This small molecule binds to this protein.
Small molecule (SMILES): CC(C)[C@@H](C=O)NC(=O)[C@H](CO)NC(=O)[C@@H](N)CS

Sequence of chain 1.A:
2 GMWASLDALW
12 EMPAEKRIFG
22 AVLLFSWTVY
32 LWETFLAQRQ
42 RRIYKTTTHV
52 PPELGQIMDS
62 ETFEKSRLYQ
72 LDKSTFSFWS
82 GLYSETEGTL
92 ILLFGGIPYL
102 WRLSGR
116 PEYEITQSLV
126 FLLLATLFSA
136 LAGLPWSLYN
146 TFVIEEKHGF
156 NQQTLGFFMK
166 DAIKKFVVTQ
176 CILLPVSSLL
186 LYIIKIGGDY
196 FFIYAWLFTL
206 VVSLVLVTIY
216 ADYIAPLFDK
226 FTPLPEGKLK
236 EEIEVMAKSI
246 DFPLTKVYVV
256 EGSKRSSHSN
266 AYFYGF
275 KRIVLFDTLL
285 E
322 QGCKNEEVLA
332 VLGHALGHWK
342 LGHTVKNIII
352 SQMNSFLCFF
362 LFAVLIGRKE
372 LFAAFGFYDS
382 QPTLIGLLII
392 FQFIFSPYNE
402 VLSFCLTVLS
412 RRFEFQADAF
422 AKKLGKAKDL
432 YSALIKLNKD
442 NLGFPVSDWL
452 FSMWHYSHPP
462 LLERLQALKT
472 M

Binding-site contacts:
Ligand atom CB contacts residue ASN265 of chain 1.A at 4.0 Å.
Ligand atom N contacts residue ZN1 of chain 1.I at 4.2 Å.
Ligand atom C contacts residue ALA266 of chain 1.A at 3.8 Å (hydrophobic).
Ligand atom OG contacts residue HIS459 of chain 1.A at 3.6 Å (h-bond).
Ligand atom CB contacts residue ALA266 of chain 1.A at 3.6 Å (hydrophobic).
Ligand atom C contacts residue HIS459 of chain 1.A at 4.1 Å.
Ligand atom CG2 contacts residue VAL332 of chain 1.A at 4.1 Å (hydrophobic).
Ligand atom N contacts residue ZN1 of chain 1.I at 4.2 Å.
Ligand atom N contacts residue PHE268 of chain 1.A at 3.9 Å.
Ligand atom N contacts residue ASN265 of chain 1.A at 3.8 Å.
Ligand atom O contacts residue HIS459 of chain 1.A at 4.2 Å.
Ligand atom O contacts residue PHE268 of chain 1.A at 3.9 Å.
Ligand atom C contacts residue HIS459 of chain 1.A at 3.3 Å.
Ligand atom CG1 contacts residue ASN265 of chain 1.A at 4.2 Å.
Ligand atom O contacts residue GLU415 of chain 1.A at 4.2 Å.
Ligand atom O contacts residue HIS339 of chain 1.A at 3.9 Å.
Ligand atom C contacts residue ZN1 of chain 1.I at 3.3 Å.
Ligand atom O contacts residue GLU415 of chain 1.A at 3.4 Å (salt-bridge).
Ligand atom CG2 contacts residue HIS335 of chain 1.A at 4.2 Å.
Ligand atom CG1 contacts residue VAL332 of chain 1.A at 3.9 Å (hydrophobic).
Ligand atom CG1 contacts residue ALA266 of chain 1.A at 3.4 Å (hydrophobic).
Ligand atom N contacts residue HIS459 of chain 1.A at 4.0 Å.
Ligand atom N contacts residue ALA266 of chain 1.A at 3.7 Å.
Ligand atom CA contacts residue ZN1 of chain 1.I at 4.3 Å.
Ligand atom O contacts residue ALA266 of chain 1.A at 4.3 Å.
Ligand atom CA contacts residue ASN265 of chain 1.A at 4.1 Å.
Ligand atom CB contacts residue ASN265 of chain 1.A at 3.4 Å.
Ligand atom C contacts residue ASN265 of chain 1.A at 3.9 Å.
Ligand atom O contacts residue HIS335 of chain 1.A at 3.5 Å (h-bond).
Ligand atom CA contacts residue ZN1 of chain 1.I at 4.3 Å.
Ligand atom SG contacts residue HIS339 of chain 1.A at 4.1 Å.
Ligand atom O contacts residue ZN1 of chain 1.I at 2.0 Å.
Ligand atom SG contacts residue ASN348 of chain 1.A at 3.9 Å.
Ligand atom O contacts residue HIS459 of chain 1.A at 3.2 Å.
Ligand atom CA contacts residue HIS459 of chain 1.A at 4.1 Å.
Ligand atom CB contacts residue HIS339 of chain 1.A at 3.6 Å.
Ligand atom OG contacts residue ASN265 of chain 1.A at 4.1 Å.
Ligand atom CA contacts residue ALA266 of chain 1.A at 3.3 Å (hydrophobic).
Ligand atom O contacts residue TYR267 of chain 1.A at 3.7 Å.
Ligand atom O contacts residue ARG465 of chain 1.A at 3.2 Å (salt-bridge).